Binding-site contacts:
Ligand atom C7 contacts residue ASN644 of chain 1.C at 3.5 Å.
Ligand atom O7 contacts residue ASN644 of chain 1.C at 3.7 Å.
Ligand atom C4 contacts residue ASN644 of chain 1.C at 4.2 Å.
Ligand atom C5 contacts residue ASN644 of chain 1.C at 3.7 Å.
Ligand atom C2 contacts residue ASN644 of chain 1.C at 2.5 Å.
Ligand atom C8 contacts residue HIS642 of chain 1.C at 4.4 Å.
Ligand atom C1 contacts residue ASN644 of chain 1.C at 1.4 Å.
Ligand atom C3 contacts residue ASN644 of chain 1.C at 3.8 Å.
Ligand atom O5 contacts residue ASN644 of chain 1.C at 2.4 Å (h-bond).
Ligand atom N2 contacts residue ASN644 of chain 1.C at 2.9 Å (h-bond).

The protein below binds the small molecule below.
Small molecule (SMILES): CC(=O)N[C@@H]1[C@@H](O)[C@H](O)[C@@H](CO)O[C@H]1O

Sequence of chain 1.C:
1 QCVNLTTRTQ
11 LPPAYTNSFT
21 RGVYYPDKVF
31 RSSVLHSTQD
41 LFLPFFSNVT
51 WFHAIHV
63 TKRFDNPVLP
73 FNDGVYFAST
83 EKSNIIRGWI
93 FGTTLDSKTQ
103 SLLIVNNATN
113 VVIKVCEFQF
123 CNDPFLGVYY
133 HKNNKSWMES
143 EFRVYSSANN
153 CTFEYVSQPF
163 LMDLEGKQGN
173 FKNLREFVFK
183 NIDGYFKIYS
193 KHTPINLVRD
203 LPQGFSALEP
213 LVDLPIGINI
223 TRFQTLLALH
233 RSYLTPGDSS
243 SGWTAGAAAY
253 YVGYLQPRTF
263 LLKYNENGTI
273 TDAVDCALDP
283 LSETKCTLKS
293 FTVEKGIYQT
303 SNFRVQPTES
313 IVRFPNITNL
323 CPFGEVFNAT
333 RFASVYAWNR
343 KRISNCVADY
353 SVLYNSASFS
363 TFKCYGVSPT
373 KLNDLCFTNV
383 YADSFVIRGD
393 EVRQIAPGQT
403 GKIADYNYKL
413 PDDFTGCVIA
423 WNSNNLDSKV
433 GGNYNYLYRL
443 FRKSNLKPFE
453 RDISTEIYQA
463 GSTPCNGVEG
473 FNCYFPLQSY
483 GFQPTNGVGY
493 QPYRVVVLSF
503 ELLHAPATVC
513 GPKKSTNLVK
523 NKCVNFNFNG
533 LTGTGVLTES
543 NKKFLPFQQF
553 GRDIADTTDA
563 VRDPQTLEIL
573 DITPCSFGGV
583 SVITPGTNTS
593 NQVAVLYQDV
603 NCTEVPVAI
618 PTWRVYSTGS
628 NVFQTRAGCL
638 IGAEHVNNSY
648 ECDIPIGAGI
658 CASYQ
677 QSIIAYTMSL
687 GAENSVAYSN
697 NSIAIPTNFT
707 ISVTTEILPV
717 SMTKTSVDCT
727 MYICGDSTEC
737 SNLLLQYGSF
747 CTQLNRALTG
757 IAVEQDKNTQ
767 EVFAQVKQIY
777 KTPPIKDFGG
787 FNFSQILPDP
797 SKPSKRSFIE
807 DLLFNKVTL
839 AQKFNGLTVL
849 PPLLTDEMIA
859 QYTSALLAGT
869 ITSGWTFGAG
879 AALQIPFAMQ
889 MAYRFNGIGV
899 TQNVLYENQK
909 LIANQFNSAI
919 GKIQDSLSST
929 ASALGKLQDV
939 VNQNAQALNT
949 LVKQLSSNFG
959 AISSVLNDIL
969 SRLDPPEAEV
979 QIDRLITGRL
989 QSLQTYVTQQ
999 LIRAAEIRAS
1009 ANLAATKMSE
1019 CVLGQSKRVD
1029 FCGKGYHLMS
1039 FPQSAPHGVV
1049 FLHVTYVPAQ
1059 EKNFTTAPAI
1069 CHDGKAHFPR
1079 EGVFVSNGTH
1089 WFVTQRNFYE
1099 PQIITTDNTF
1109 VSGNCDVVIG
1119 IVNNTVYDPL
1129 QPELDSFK